The protein below binds the small molecule below.
Small molecule (SMILES): CC(=O)N[C@H]1[C@H](O[C@H]2[C@H](O)[C@@H](NC(C)=O)CO[C@@H]2CO)O[C@H](CO)[C@@H](O)[C@@H]1O

Binding-site contacts:
Ligand atom C4 contacts residue ASN19 of chain 25.BA at 4.4 Å.
Ligand atom C8 contacts residue TYR17 of chain 25.BA at 4.4 Å (hydrophobic).
Ligand atom C1 contacts residue ASN19 of chain 25.BA at 1.6 Å.
Ligand atom C7 contacts residue ASN19 of chain 25.BA at 3.8 Å.
Ligand atom C3 contacts residue ASN19 of chain 25.BA at 4.0 Å.
Ligand atom N2 contacts residue ASN19 of chain 25.BA at 3.2 Å (h-bond).
Ligand atom C5 contacts residue ASN19 of chain 25.BA at 3.5 Å.
Ligand atom O7 contacts residue ASN19 of chain 25.BA at 4.2 Å.
Ligand atom C2 contacts residue ASN19 of chain 25.BA at 2.9 Å.
Ligand atom O5 contacts residue ASN19 of chain 25.BA at 2.5 Å (h-bond).

Sequence of chain 25.BA:
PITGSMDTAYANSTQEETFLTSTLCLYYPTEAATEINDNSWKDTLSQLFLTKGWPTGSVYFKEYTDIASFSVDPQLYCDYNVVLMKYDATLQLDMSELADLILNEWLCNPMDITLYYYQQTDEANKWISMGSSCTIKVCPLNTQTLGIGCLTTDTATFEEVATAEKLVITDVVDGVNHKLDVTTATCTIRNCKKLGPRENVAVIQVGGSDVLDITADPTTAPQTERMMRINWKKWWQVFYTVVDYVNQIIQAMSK